Sequence of chain 1.L:
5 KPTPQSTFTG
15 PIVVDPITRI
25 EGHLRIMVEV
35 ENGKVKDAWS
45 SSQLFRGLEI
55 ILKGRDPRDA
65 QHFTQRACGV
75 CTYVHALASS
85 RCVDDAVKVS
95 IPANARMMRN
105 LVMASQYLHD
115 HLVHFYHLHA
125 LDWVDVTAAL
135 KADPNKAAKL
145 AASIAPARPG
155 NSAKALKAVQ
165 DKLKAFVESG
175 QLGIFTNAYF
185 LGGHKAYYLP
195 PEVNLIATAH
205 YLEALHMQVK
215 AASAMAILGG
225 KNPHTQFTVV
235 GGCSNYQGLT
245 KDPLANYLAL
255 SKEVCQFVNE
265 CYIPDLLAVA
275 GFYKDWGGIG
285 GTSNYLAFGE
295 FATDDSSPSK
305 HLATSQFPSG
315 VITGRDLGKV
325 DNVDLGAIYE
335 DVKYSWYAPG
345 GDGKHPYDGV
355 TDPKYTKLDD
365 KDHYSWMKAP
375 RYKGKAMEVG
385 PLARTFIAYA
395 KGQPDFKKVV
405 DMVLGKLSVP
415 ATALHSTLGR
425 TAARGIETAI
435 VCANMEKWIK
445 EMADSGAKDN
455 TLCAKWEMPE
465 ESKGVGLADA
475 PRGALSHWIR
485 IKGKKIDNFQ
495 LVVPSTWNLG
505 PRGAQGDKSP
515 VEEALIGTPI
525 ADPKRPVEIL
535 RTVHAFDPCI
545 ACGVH

A small-molecule ligand and the protein it binds are described below.
Small molecule (SMILES): N#C[Fe](=C=O)C#N

Binding-site contacts:
Ligand atom C3 contacts residue HIS79 of chain 1.L at 3.5 Å.
Ligand atom O3 contacts residue ALA474 of chain 1.L at 4.0 Å.
Ligand atom O3 contacts residue CYS546 of chain 1.L at 3.7 Å.
Ligand atom N2 contacts residue PRO475 of chain 1.L at 3.4 Å.
Ligand atom C1 contacts residue CYS543 of chain 1.L at 3.9 Å (hydrophobic).
Ligand atom C3 contacts residue CYS75 of chain 1.L at 3.1 Å (hydrophobic).
Ligand atom N1 contacts residue CYS546 of chain 1.L at 3.7 Å.
Ligand atom C1 contacts residue PRO498 of chain 1.L at 3.4 Å (hydrophobic).
Ligand atom C3 contacts residue VAL78 of chain 1.L at 3.8 Å (hydrophobic).
Ligand atom N2 contacts residue ARG476 of chain 1.L at 3.0 Å (salt-bridge).
Ligand atom FE contacts residue ARG476 of chain 1.L at 4.2 Å.
Ligand atom C3 contacts residue PRO498 of chain 1.L at 3.8 Å (hydrophobic).
Ligand atom C2 contacts residue ALA474 of chain 1.L at 3.7 Å (hydrophobic).
Ligand atom C1 contacts residue VAL497 of chain 1.L at 3.5 Å (hydrophobic).
Ligand atom N2 contacts residue CYS75 of chain 1.L at 3.5 Å.
Ligand atom O3 contacts residue CYS75 of chain 1.L at 3.9 Å.
Ligand atom C1 contacts residue ARG476 of chain 1.L at 3.6 Å.
Ligand atom C1 contacts residue CYS546 of chain 1.L at 3.0 Å (hydrophobic).
Ligand atom C2 contacts residue CYS75 of chain 1.L at 3.0 Å (hydrophobic).
Ligand atom O3 contacts residue VAL78 of chain 1.L at 3.5 Å.
Ligand atom N2 contacts residue ALA474 of chain 1.L at 3.2 Å.
Ligand atom C3 contacts residue CYS546 of chain 1.L at 2.8 Å (hydrophobic).
Ligand atom C1 contacts residue SER499 of chain 1.L at 3.8 Å.
Ligand atom N1 contacts residue ARG476 of chain 1.L at 3.8 Å.
Ligand atom N1 contacts residue SER499 of chain 1.L at 2.9 Å (h-bond).
Ligand atom O3 contacts residue PRO498 of chain 1.L at 3.6 Å.
Ligand atom FE contacts residue CYS75 of chain 1.L at 2.3 Å.
Ligand atom C1 contacts residue NI1 of chain 1.TA at 3.9 Å.
Ligand atom N1 contacts residue VAL497 of chain 1.L at 3.5 Å.
Ligand atom FE contacts residue CYS546 of chain 1.L at 2.3 Å.
Ligand atom FE contacts residue NI1 of chain 1.TA at 2.8 Å.
Ligand atom O3 contacts residue VAL497 of chain 1.L at 3.3 Å.
Ligand atom C2 contacts residue ARG476 of chain 1.L at 3.5 Å.
Ligand atom O3 contacts residue HIS79 of chain 1.L at 3.4 Å (h-bond).
Ligand atom C2 contacts residue NI1 of chain 1.TA at 4.1 Å.
Ligand atom C3 contacts residue VAL497 of chain 1.L at 3.4 Å (hydrophobic).
Ligand atom N1 contacts residue PRO498 of chain 1.L at 3.1 Å.
Ligand atom C1 contacts residue CYS75 of chain 1.L at 4.2 Å (hydrophobic).
Ligand atom O3 contacts residue LEU479 of chain 1.L at 3.6 Å.
Ligand atom N1 contacts residue CYS543 of chain 1.L at 4.1 Å.